This protein binds this small molecule.
Small molecule (SMILES): CC(=O)N[C@H]1[C@H](O[C@H]2[C@H](O)[C@@H](NC(C)=O)CO[C@@H]2CO)O[C@H](CO)[C@@H](O[C@@H]2O[C@H](CO)[C@@H](O)[C@H](O)[C@@H]2O)[C@@H]1O

Binding-site contacts:
Ligand atom C2 contacts residue ASN67 of chain 1.B at 2.4 Å.
Ligand atom O5 contacts residue TYR389 of chain 3.B at 4.2 Å.
Ligand atom O7 contacts residue TYR389 of chain 3.B at 3.3 Å.
Ligand atom C7 contacts residue ARG64 of chain 1.B at 3.6 Å.
Ligand atom N2 contacts residue ASN67 of chain 1.B at 2.9 Å (h-bond).
Ligand atom C1 contacts residue TYR389 of chain 3.B at 4.0 Å (hydrophobic).
Ligand atom C1 contacts residue LEU360 of chain 1.B at 4.4 Å (hydrophobic).
Ligand atom O7 contacts residue ASN67 of chain 1.B at 3.2 Å (h-bond).
Ligand atom C4 contacts residue ASN67 of chain 1.B at 4.2 Å.
Ligand atom C5 contacts residue ASN67 of chain 1.B at 3.6 Å.
Ligand atom C1 contacts residue ASN67 of chain 1.B at 1.4 Å.
Ligand atom C2 contacts residue TYR389 of chain 3.B at 4.2 Å (hydrophobic).
Ligand atom C8 contacts residue LEU360 of chain 1.B at 3.5 Å (hydrophobic).
Ligand atom O7 contacts residue ARG64 of chain 1.B at 2.9 Å (salt-bridge).
Ligand atom C3 contacts residue ASN67 of chain 1.B at 3.8 Å.
Ligand atom O5 contacts residue ASN67 of chain 1.B at 2.3 Å (h-bond).
Ligand atom C8 contacts residue ASN67 of chain 1.B at 4.5 Å.
Ligand atom C7 contacts residue ASN67 of chain 1.B at 3.3 Å.
Ligand atom C8 contacts residue ARG64 of chain 1.B at 3.6 Å.
Ligand atom C7 contacts residue TYR389 of chain 3.B at 4.5 Å (hydrophobic).
Ligand atom C7 contacts residue LEU360 of chain 1.B at 3.8 Å (hydrophobic).
Ligand atom N2 contacts residue LEU360 of chain 1.B at 3.7 Å.

Sequence of chain 1.B:
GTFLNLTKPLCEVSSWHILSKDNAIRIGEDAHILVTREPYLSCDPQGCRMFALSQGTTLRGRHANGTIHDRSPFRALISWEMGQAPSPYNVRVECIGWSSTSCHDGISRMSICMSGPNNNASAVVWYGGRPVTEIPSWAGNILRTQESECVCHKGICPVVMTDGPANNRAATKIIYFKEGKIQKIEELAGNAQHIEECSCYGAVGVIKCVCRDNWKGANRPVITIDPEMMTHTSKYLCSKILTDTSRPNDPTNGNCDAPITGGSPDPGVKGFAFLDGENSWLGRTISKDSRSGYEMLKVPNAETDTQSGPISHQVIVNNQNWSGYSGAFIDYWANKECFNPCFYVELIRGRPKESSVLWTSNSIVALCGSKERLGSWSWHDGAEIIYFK

Sequence of chain 3.B:
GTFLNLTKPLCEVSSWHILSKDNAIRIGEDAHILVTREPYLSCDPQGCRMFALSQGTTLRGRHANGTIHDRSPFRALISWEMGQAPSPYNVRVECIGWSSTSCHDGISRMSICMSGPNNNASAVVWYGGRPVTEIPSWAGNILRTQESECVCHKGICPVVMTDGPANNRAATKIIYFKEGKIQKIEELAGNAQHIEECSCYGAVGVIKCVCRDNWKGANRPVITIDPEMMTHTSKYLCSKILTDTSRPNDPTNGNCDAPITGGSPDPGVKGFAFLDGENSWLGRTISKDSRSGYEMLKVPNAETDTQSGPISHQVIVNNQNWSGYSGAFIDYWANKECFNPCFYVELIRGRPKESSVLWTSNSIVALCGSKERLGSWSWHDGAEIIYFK